Sequence of chain 1.G:
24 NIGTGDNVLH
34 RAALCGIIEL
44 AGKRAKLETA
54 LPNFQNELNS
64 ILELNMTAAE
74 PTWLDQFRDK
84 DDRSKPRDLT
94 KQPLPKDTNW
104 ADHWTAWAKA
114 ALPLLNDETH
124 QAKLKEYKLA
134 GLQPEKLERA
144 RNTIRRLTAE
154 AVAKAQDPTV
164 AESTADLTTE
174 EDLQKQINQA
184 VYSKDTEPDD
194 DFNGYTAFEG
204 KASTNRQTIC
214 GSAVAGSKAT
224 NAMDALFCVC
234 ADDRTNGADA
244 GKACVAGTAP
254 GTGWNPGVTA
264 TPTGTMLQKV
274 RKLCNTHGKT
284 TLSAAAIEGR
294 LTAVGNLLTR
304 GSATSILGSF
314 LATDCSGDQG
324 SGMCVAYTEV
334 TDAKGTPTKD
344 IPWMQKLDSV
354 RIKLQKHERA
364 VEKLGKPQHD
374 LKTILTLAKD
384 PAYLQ

This small molecule binds to this protein.
Small molecule (SMILES): CC(=O)N[C@H]1[C@H](O[C@H]2[C@H](O)[C@@H](CO)OC[C@@H]2NC(C)=O)O[C@H](CO)[C@@H](O)[C@@H]1O[C@@H]1O[C@H](CO[C@H]2O[C@H](CO)[C@@H](O)[C@H](O)[C@@H]2O)[C@@H](O)[C@H](O[C@H]2O[C@H](CO)[C@@H](O)[C@H](O)[C@@H]2O)[C@@H]1O

Binding-site contacts:
Ligand atom C4 contacts residue ARG148 of chain 1.G at 3.5 Å.
Ligand atom O3 contacts residue ASP100 of chain 1.G at 3.1 Å (salt-bridge).
Ligand atom O6 contacts residue ASN102 of chain 1.G at 3.5 Å (h-bond).
Ligand atom O6 contacts residue ALA72 of chain 1.G at 3.2 Å.
Ligand atom O7 contacts residue LEU65 of chain 1.G at 3.6 Å.
Ligand atom C5 contacts residue ARG148 of chain 1.G at 3.5 Å.
Ligand atom C6 contacts residue ARG148 of chain 1.G at 3.4 Å.
Ligand atom C1 contacts residue ASN68 of chain 1.G at 1.4 Å.
Ligand atom O3 contacts residue TRP76 of chain 1.G at 3.6 Å.
Ligand atom O4 contacts residue ASN102 of chain 1.G at 3.6 Å.
Ligand atom C3 contacts residue ASP100 of chain 1.G at 3.5 Å.
Ligand atom N2 contacts residue ASN68 of chain 1.G at 3.1 Å (h-bond).
Ligand atom O2 contacts residue ASN102 of chain 1.G at 2.5 Å (h-bond).
Ligand atom C8 contacts residue ARG148 of chain 1.G at 3.4 Å.
Ligand atom O3 contacts residue PRO98 of chain 1.G at 3.3 Å.
Ligand atom N2 contacts residue TRP110 of chain 1.G at 3.4 Å (h-bond).
Ligand atom O6 contacts residue TRP103 of chain 1.G at 3.4 Å.
Ligand atom O4 contacts residue ASN102 of chain 1.G at 3.2 Å (h-bond).
Ligand atom O4 contacts residue ASP100 of chain 1.G at 3.0 Å (salt-bridge).
Ligand atom O5 contacts residue ASN68 of chain 1.G at 2.3 Å (h-bond).
Ligand atom C2 contacts residue ASN68 of chain 1.G at 2.6 Å.
Ligand atom O5 contacts residue TRP110 of chain 1.G at 3.5 Å.
Ligand atom O6 contacts residue THR101 of chain 1.G at 3.6 Å.
Ligand atom C2 contacts residue ASP100 of chain 1.G at 3.2 Å.
Ligand atom O4 contacts residue ARG148 of chain 1.G at 3.1 Å (salt-bridge).
Ligand atom C1 contacts residue TRP110 of chain 1.G at 3.5 Å (hydrophobic).
Ligand atom O7 contacts residue ASN68 of chain 1.G at 2.8 Å (h-bond).
Ligand atom O7 contacts residue THR151 of chain 1.G at 3.4 Å.
Ligand atom C3 contacts residue THR101 of chain 1.G at 3.6 Å.
Ligand atom C5 contacts residue ASN68 of chain 1.G at 3.6 Å.
Ligand atom C7 contacts residue ASN68 of chain 1.G at 2.9 Å.
Ligand atom N2 contacts residue TRP76 of chain 1.G at 3.4 Å.
Ligand atom O5 contacts residue TRP103 of chain 1.G at 3.4 Å (h-bond).
Ligand atom C6 contacts residue TRP103 of chain 1.G at 3.4 Å (hydrophobic).
Ligand atom C2 contacts residue ASN102 of chain 1.G at 3.5 Å.
Ligand atom O7 contacts residue TRP76 of chain 1.G at 3.2 Å.
Ligand atom C6 contacts residue ASN102 of chain 1.G at 3.5 Å.
Ligand atom C5 contacts residue TRP110 of chain 1.G at 3.5 Å (hydrophobic).
Ligand atom O2 contacts residue TRP103 of chain 1.G at 2.9 Å (h-bond).
Ligand atom O6 contacts residue ARG148 of chain 1.G at 3.3 Å (salt-bridge).